Binding-site contacts:
Ligand atom CB' contacts residue HEM1 of chain 1.E at 3.3 Å.
Ligand atom CG contacts residue VAL271 of chain 1.A at 3.5 Å (hydrophobic).
Ligand atom N1' contacts residue HEM1 of chain 1.E at 2.6 Å (h-bond).
Ligand atom NH1 contacts residue HEM1 of chain 1.E at 3.8 Å.
Ligand atom N contacts residue GLU296 of chain 1.A at 3.0 Å (salt-bridge).
Ligand atom O2 contacts residue GLY290 of chain 1.A at 2.9 Å (h-bond).
Ligand atom O3 contacts residue GLY290 of chain 1.A at 3.2 Å (h-bond).
Ligand atom NH2 contacts residue GLU296 of chain 1.A at 2.9 Å (salt-bridge).
Ligand atom C contacts residue HEM1 of chain 1.E at 3.4 Å.
Ligand atom CA contacts residue HEM1 of chain 1.E at 3.4 Å.
Ligand atom CZ contacts residue HEM1 of chain 1.E at 3.9 Å.
Ligand atom O2 contacts residue HEM1 of chain 1.E at 3.5 Å.
Ligand atom NO contacts residue PRO269 of chain 1.A at 3.8 Å.
Ligand atom CA contacts residue GLU296 of chain 1.A at 3.4 Å.
Ligand atom CB contacts residue GLU296 of chain 1.A at 3.3 Å.
Ligand atom O2 contacts residue PHE288 of chain 1.A at 3.9 Å.
Ligand atom CD contacts residue GLU296 of chain 1.A at 3.8 Å.
Ligand atom NH2 contacts residue HEM1 of chain 1.E at 3.5 Å.
Ligand atom NH2 contacts residue TRP291 of chain 1.A at 3.4 Å (h-bond).
Ligand atom O3 contacts residue PRO269 of chain 1.A at 3.5 Å.
Ligand atom NO contacts residue HEM1 of chain 1.E at 3.6 Å.
Ligand atom NH2 contacts residue PRO269 of chain 1.A at 3.9 Å.
Ligand atom O3 contacts residue TRP291 of chain 1.A at 2.9 Å (h-bond).
Ligand atom O2' contacts residue HEM1 of chain 1.E at 2.5 Å (h-bond).
Ligand atom C contacts residue GLN182 of chain 1.A at 3.6 Å.
Ligand atom NE contacts residue GLU296 of chain 1.A at 2.7 Å (salt-bridge).
Ligand atom O2 contacts residue SER289 of chain 1.A at 3.4 Å.
Ligand atom CG' contacts residue HEM1 of chain 1.E at 4.0 Å.
Ligand atom N1' contacts residue TYR410 of chain 1.A at 2.9 Å (h-bond).
Ligand atom N1' contacts residue TRP382 of chain 1.A at 3.8 Å.
Ligand atom C' contacts residue TRP382 of chain 1.A at 4.0 Å (hydrophobic).
Ligand atom CD contacts residue VAL271 of chain 1.A at 3.9 Å (hydrophobic).
Ligand atom O3 contacts residue HEM1 of chain 1.E at 3.2 Å.
Ligand atom CA' contacts residue HEM1 of chain 1.E at 3.2 Å.
Ligand atom NO contacts residue GLY290 of chain 1.A at 3.5 Å (h-bond).
Ligand atom CZ contacts residue GLU296 of chain 1.A at 3.4 Å.
Ligand atom N2' contacts residue HEM1 of chain 1.E at 3.0 Å (h-bond).
Ligand atom O contacts residue GLN182 of chain 1.A at 2.9 Å (h-bond).
Ligand atom C' contacts residue HEM1 of chain 1.E at 3.3 Å.
Ligand atom O2 contacts residue PRO269 of chain 1.A at 3.7 Å.

Sequence of chain 1.A:
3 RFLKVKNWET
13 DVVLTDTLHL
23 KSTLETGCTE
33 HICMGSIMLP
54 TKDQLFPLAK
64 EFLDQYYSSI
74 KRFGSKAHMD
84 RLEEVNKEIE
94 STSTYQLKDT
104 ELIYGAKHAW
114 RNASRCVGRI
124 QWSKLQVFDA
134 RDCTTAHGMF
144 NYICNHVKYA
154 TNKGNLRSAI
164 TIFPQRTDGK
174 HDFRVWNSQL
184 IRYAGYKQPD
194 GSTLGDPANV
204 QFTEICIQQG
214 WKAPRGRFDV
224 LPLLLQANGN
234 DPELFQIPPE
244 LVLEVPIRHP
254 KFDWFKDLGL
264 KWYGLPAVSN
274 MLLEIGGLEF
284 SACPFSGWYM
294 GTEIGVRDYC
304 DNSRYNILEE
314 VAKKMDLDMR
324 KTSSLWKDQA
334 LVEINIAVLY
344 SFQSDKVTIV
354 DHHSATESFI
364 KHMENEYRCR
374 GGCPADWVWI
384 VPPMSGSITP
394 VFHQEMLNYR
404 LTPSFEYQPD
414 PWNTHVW

This protein binds this small molecule.
Small molecule (SMILES): [H]/N=C(/NCCC[C@H](N)C(=O)N(O)[C@H]1CN[C@H](C(N)=O)C1)N[N+](=O)[O-]